Sequence of chain 1.A:
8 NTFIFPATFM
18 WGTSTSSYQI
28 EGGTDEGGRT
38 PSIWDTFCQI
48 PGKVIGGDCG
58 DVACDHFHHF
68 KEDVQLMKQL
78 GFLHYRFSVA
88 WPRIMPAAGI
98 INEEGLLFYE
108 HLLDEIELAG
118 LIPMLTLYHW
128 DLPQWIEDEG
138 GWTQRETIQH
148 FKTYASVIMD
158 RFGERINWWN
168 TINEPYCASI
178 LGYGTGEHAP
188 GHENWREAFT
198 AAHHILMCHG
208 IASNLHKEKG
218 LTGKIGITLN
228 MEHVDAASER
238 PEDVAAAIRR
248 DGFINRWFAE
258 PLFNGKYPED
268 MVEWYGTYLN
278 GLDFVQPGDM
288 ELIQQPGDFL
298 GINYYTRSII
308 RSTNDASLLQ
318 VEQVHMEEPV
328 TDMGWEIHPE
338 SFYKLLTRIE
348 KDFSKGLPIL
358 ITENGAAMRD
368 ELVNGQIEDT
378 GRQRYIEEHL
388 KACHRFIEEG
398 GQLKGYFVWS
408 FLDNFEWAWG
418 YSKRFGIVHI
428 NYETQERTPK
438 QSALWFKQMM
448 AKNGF

The small molecule below binds the protein below.
Small molecule (SMILES): OC[C@H]1O[C@@H](S[C@H]2[C@H](O)[C@@H](O)[C@H](O)O[C@@H]2CO)[C@H](O)[C@@H](O)[C@@H]1O

Binding-site contacts:
Ligand atom C6 contacts residue TRP332 of chain 1.A at 4.1 Å (hydrophobic).
Ligand atom O2 contacts residue LEU178 of chain 1.A at 4.1 Å.
Ligand atom C6 contacts residue TYR302 of chain 1.A at 3.6 Å (hydrophobic).
Ligand atom O5 contacts residue TRP332 of chain 1.A at 3.7 Å.
Ligand atom C3 contacts residue LEU178 of chain 1.A at 4.1 Å (hydrophobic).
Ligand atom C3 contacts residue GLU360 of chain 1.A at 3.6 Å.
Ligand atom O6 contacts residue GLU413 of chain 1.A at 3.3 Å (salt-bridge).
Ligand atom C3 contacts residue TYR302 of chain 1.A at 3.1 Å (hydrophobic).
Ligand atom C5 contacts residue TRP332 of chain 1.A at 3.9 Å (hydrophobic).
Ligand atom O3 contacts residue TYR302 of chain 1.A at 3.2 Å (h-bond).
Ligand atom O3 contacts residue TRP406 of chain 1.A at 3.9 Å.
Ligand atom S4 contacts residue CYS174 of chain 1.A at 3.8 Å.
Ligand atom C6 contacts residue PHE422 of chain 1.A at 3.8 Å (hydrophobic).
Ligand atom O3 contacts residue GLU360 of chain 1.A at 2.7 Å (salt-bridge).
Ligand atom O2 contacts residue GLU360 of chain 1.A at 3.8 Å.
Ligand atom C4 contacts residue GLU413 of chain 1.A at 3.5 Å.
Ligand atom C4 contacts residue TRP332 of chain 1.A at 4.0 Å (hydrophobic).
Ligand atom S4 contacts residue GLU171 of chain 1.A at 3.7 Å.
Ligand atom C4 contacts residue TRP414 of chain 1.A at 4.1 Å (hydrophobic).
Ligand atom O4 contacts residue GLU413 of chain 1.A at 2.9 Å (salt-bridge).
Ligand atom O6 contacts residue TYR302 of chain 1.A at 3.8 Å.
Ligand atom C5 contacts residue GLU413 of chain 1.A at 3.7 Å.
Ligand atom O6 contacts residue TRP416 of chain 1.A at 3.5 Å.
Ligand atom C1 contacts residue TRP332 of chain 1.A at 3.9 Å (hydrophobic).
Ligand atom O3 contacts residue HIS185 of chain 1.A at 3.7 Å.
Ligand atom O4 contacts residue TRP406 of chain 1.A at 2.9 Å (h-bond).
Ligand atom C6 contacts residue GLU413 of chain 1.A at 3.0 Å.
Ligand atom O6 contacts residue TRP332 of chain 1.A at 4.1 Å.
Ligand atom O6 contacts residue TRP414 of chain 1.A at 3.8 Å.
Ligand atom O6 contacts residue THR303 of chain 1.A at 4.0 Å.
Ligand atom O4 contacts residue GLN26 of chain 1.A at 4.1 Å.
Ligand atom O6 contacts residue MET330 of chain 1.A at 4.1 Å.
Ligand atom O2 contacts residue TYR302 of chain 1.A at 3.0 Å.
Ligand atom C2 contacts residue GLU171 of chain 1.A at 3.8 Å.
Ligand atom O2 contacts residue GLU171 of chain 1.A at 2.6 Å (salt-bridge).
Ligand atom C2 contacts residue TYR302 of chain 1.A at 3.8 Å (hydrophobic).
Ligand atom C6 contacts residue MET330 of chain 1.A at 3.6 Å (hydrophobic).
Ligand atom O3 contacts residue LEU178 of chain 1.A at 4.1 Å.
Ligand atom C2 contacts residue TRP127 of chain 1.A at 4.1 Å (hydrophobic).
Ligand atom C4 contacts residue TRP406 of chain 1.A at 4.1 Å (hydrophobic).